A small-molecule ligand and the protein it binds are described below.
Small molecule (SMILES): Nc1ncnc2c1ncn2[C@@H]1O[C@H](COP(=O)(O)OP(=O)(O)OP(O)(O)=S)[C@@H](O)[C@H]1O

Sequence of chain 1.C:
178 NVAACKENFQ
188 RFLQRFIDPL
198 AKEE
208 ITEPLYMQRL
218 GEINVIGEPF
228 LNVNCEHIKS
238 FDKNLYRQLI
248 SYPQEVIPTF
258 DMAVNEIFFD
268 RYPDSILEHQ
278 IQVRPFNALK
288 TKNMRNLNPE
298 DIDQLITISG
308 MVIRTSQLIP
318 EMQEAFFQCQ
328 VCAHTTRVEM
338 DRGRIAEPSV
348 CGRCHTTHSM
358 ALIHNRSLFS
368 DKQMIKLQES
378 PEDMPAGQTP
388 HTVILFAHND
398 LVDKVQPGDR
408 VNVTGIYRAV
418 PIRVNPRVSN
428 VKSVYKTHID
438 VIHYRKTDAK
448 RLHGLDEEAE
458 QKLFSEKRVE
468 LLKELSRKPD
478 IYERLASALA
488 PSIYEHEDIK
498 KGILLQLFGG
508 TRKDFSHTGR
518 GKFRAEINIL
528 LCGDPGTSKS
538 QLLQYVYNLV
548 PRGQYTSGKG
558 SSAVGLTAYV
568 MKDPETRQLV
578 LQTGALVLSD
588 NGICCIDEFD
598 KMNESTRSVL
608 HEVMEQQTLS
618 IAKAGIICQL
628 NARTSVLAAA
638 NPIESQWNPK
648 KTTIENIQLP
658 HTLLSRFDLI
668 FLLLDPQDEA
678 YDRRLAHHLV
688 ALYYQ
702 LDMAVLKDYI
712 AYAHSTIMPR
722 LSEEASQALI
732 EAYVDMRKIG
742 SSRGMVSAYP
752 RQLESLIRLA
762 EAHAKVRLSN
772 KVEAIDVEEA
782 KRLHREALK

Sequence of chain 1.E:
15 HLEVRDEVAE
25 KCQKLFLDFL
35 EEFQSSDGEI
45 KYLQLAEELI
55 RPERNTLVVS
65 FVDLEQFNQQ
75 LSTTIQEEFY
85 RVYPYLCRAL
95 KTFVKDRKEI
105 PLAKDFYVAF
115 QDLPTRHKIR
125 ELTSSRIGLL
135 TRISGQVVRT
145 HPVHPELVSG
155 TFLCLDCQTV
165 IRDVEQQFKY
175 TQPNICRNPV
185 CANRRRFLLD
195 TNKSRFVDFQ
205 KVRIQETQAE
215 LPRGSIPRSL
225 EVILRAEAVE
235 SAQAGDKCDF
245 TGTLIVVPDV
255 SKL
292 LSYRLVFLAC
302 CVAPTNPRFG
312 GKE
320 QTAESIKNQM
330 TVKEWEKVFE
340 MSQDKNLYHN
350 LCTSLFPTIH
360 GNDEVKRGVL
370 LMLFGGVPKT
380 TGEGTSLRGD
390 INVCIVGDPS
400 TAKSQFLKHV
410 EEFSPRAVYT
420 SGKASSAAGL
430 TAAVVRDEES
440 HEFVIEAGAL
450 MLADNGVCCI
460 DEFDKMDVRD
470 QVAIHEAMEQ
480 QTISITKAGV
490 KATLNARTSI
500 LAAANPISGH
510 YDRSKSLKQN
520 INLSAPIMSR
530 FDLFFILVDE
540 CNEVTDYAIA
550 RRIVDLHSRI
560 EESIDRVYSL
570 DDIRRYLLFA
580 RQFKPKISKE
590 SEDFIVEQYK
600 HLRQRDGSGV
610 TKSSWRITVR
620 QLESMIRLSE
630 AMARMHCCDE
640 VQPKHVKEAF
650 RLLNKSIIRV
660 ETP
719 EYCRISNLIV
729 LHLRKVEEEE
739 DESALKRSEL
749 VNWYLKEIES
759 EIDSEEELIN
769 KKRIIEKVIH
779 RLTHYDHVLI

Binding-site contacts:
Ligand atom O2B contacts residue MG1 of chain 1.V at 2.1 Å.
Ligand atom O2G contacts residue ARG663 of chain 1.C at 3.0 Å (salt-bridge).
Ligand atom PA contacts residue ARG752 of chain 1.C at 3.7 Å.
Ligand atom O4' contacts residue GLU755 of chain 1.C at 3.4 Å (salt-bridge).
Ligand atom PG contacts residue MG1 of chain 1.V at 3.6 Å.
Ligand atom O2G contacts residue MG1 of chain 1.V at 2.2 Å.
Ligand atom O2' contacts residue ARG517 of chain 1.C at 3.0 Å (salt-bridge).
Ligand atom O2' contacts residue GLU755 of chain 1.C at 3.4 Å (salt-bridge).
Ligand atom C5' contacts residue SER399 of chain 1.E at 3.5 Å.
Ligand atom O3' contacts residue ARG517 of chain 1.C at 3.1 Å (salt-bridge).
Ligand atom N1 contacts residue HIS359 of chain 1.E at 3.4 Å (h-bond).
Ligand atom PB contacts residue MG1 of chain 1.V at 3.3 Å.
Ligand atom O1B contacts residue SER399 of chain 1.E at 3.7 Å.
Ligand atom O2A contacts residue ARG752 of chain 1.C at 3.7 Å.
Ligand atom C1' contacts residue GLU755 of chain 1.C at 3.3 Å.
Ligand atom N7 contacts residue ALA401 of chain 1.E at 3.7 Å.
Ligand atom N6 contacts residue ILE548 of chain 1.E at 3.6 Å.
Ligand atom O5' contacts residue ARG752 of chain 1.C at 3.3 Å (salt-bridge).
Ligand atom O1B contacts residue LYS402 of chain 1.E at 2.9 Å (salt-bridge).
Ligand atom O2B contacts residue SER403 of chain 1.E at 3.1 Å (h-bond).
Ligand atom O4' contacts residue SER399 of chain 1.E at 3.7 Å.
Ligand atom O3B contacts residue MG1 of chain 1.V at 3.8 Å.
Ligand atom S1G contacts residue ARG663 of chain 1.C at 2.7 Å (salt-bridge).
Ligand atom C4' contacts residue GLU755 of chain 1.C at 3.6 Å.
Ligand atom N6 contacts residue HIS359 of chain 1.E at 3.3 Å (h-bond).
Ligand atom S1G contacts residue ARG752 of chain 1.C at 3.3 Å (salt-bridge).
Ligand atom O3A contacts residue MG1 of chain 1.V at 3.7 Å.
Ligand atom O1A contacts residue ALA401 of chain 1.E at 3.1 Å.
Ligand atom O2B contacts residue LYS402 of chain 1.E at 3.6 Å.
Ligand atom C2' contacts residue GLU755 of chain 1.C at 3.6 Å.
Ligand atom O3A contacts residue ARG752 of chain 1.C at 3.4 Å (salt-bridge).
Ligand atom O1B contacts residue ALA401 of chain 1.E at 3.1 Å (h-bond).
Ligand atom C3' contacts residue GLU755 of chain 1.C at 3.2 Å.
Ligand atom O3' contacts residue GLU755 of chain 1.C at 2.2 Å (salt-bridge).
Ligand atom PG contacts residue ARG663 of chain 1.C at 3.3 Å.
Ligand atom O3B contacts residue SER399 of chain 1.E at 3.1 Å (h-bond).
Ligand atom O1B contacts residue THR400 of chain 1.E at 3.1 Å (h-bond).
Ligand atom C8 contacts residue ALA401 of chain 1.E at 3.8 Å (hydrophobic).
Ligand atom O1A contacts residue LYS402 of chain 1.E at 3.5 Å (salt-bridge).
Ligand atom O3G contacts residue ASN504 of chain 1.E at 3.2 Å (h-bond).